The protein below binds the small molecule below.
Small molecule (SMILES): CC(=O)N[C@@H]1[C@@H](O)[C@H](O)[C@@H](CO)O[C@H]1O

Sequence of chain 1.A:
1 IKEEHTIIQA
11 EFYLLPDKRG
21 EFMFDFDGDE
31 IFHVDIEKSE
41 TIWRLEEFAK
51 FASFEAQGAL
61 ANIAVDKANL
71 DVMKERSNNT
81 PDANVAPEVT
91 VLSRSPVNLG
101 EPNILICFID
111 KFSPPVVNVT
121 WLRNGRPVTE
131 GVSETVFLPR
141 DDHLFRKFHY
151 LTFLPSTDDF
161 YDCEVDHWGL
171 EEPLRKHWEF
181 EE

Binding-site contacts:
Ligand atom C2 contacts residue TRP168 of chain 1.A at 4.5 Å (hydrophobic).
Ligand atom C8 contacts residue ASN118 of chain 1.A at 3.2 Å.
Ligand atom C8 contacts residue HIS167 of chain 1.A at 4.1 Å.
Ligand atom O3 contacts residue TRP168 of chain 1.A at 3.6 Å.
Ligand atom C3 contacts residue ASN118 of chain 1.A at 4.5 Å.
Ligand atom O7 contacts residue ASP166 of chain 1.A at 3.3 Å (salt-bridge).
Ligand atom C7 contacts residue TRP168 of chain 1.A at 4.2 Å (hydrophobic).
Ligand atom C8 contacts residue ASP166 of chain 1.A at 3.9 Å.
Ligand atom O5 contacts residue ASN118 of chain 1.A at 3.2 Å (h-bond).
Ligand atom O7 contacts residue ASN118 of chain 1.A at 3.1 Å (h-bond).
Ligand atom C1 contacts residue ASN118 of chain 1.A at 2.7 Å.
Ligand atom N2 contacts residue ASN118 of chain 1.A at 3.1 Å (h-bond).
Ligand atom C8 contacts residue TRP168 of chain 1.A at 4.2 Å (hydrophobic).
Ligand atom N2 contacts residue TRP168 of chain 1.A at 3.5 Å.
Ligand atom C7 contacts residue ASN118 of chain 1.A at 2.9 Å.
Ligand atom C7 contacts residue ASP166 of chain 1.A at 4.1 Å.
Ligand atom C3 contacts residue TRP168 of chain 1.A at 4.2 Å (hydrophobic).
Ligand atom C2 contacts residue ASN118 of chain 1.A at 3.0 Å.